Sequence of chain 2.A:
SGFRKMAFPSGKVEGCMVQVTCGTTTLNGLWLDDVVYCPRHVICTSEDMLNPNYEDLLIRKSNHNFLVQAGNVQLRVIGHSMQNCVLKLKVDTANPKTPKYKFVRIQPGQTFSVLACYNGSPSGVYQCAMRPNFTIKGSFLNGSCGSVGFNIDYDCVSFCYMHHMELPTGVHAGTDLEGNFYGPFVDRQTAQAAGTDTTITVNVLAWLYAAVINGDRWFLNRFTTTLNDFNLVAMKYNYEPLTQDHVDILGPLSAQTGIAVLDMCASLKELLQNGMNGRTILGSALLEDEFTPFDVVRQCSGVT

This protein binds this small molecule.
Small molecule (SMILES): Cc1ccncc1NC(=O)Cc1cccc(O)c1

Sequence of chain 1.A:
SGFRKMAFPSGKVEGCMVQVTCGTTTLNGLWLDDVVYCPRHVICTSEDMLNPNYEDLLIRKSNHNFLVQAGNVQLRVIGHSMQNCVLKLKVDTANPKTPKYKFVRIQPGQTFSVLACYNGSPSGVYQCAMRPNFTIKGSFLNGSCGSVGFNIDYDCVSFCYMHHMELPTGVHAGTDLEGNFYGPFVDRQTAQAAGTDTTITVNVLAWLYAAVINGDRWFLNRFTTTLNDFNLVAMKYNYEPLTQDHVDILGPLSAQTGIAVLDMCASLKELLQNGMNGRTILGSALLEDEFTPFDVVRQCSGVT

Binding-site contacts:
Ligand atom O contacts residue MET165 of chain 2.A at 3.4 Å.
Ligand atom C4 contacts residue GLU166 of chain 2.A at 3.8 Å.
Ligand atom C11 contacts residue MET49 of chain 2.A at 3.4 Å (hydrophobic).
Ligand atom O contacts residue GLU166 of chain 2.A at 3.1 Å (salt-bridge).
Ligand atom N contacts residue SER144 of chain 2.A at 3.8 Å.
Ligand atom C12 contacts residue MET49 of chain 2.A at 3.6 Å (hydrophobic).
Ligand atom C2 contacts residue ASN142 of chain 2.A at 3.6 Å.
Ligand atom C5 contacts residue CYS145 of chain 2.A at 4.0 Å (hydrophobic).
Ligand atom C11 contacts residue ARG188 of chain 2.A at 3.6 Å.
Ligand atom N contacts residue GLU166 of chain 2.A at 3.6 Å.
Ligand atom C10 contacts residue MET165 of chain 2.A at 3.6 Å (hydrophobic).
Ligand atom C9 contacts residue MET165 of chain 2.A at 3.8 Å (hydrophobic).
Ligand atom C3 contacts residue GLU166 of chain 2.A at 3.5 Å.
Ligand atom N contacts residue HIS163 of chain 2.A at 2.8 Å (h-bond).
Ligand atom C2 contacts residue PHE140 of chain 2.A at 3.8 Å (hydrophobic).
Ligand atom O1 contacts residue ARG188 of chain 2.A at 3.7 Å.
Ligand atom C11 contacts residue ASP187 of chain 2.A at 4.0 Å.
Ligand atom O contacts residue HIS164 of chain 2.A at 3.9 Å.
Ligand atom C7 contacts residue HIS41 of chain 2.A at 4.0 Å.
Ligand atom C2 contacts residue LEU141 of chain 2.A at 3.5 Å (hydrophobic).
Ligand atom C contacts residue ASN142 of chain 2.A at 3.9 Å.
Ligand atom N1 contacts residue CYS145 of chain 2.A at 3.6 Å.
Ligand atom C10 contacts residue MET49 of chain 2.A at 3.7 Å (hydrophobic).
Ligand atom O1 contacts residue GLN189 of chain 2.A at 3.1 Å.
Ligand atom C4 contacts residue HIS163 of chain 2.A at 3.3 Å.
Ligand atom C contacts residue GLU166 of chain 2.A at 3.6 Å.
Ligand atom C1 contacts residue GLU166 of chain 2.A at 3.7 Å.
Ligand atom C11 contacts residue MET165 of chain 2.A at 3.8 Å (hydrophobic).
Ligand atom C2 contacts residue GLU166 of chain 2.A at 3.5 Å.
Ligand atom O1 contacts residue MET49 of chain 2.A at 3.7 Å.
Ligand atom C9 contacts residue HIS164 of chain 2.A at 3.3 Å.
Ligand atom C3 contacts residue HIS163 of chain 2.A at 3.9 Å.
Ligand atom C7 contacts residue HIS164 of chain 2.A at 4.0 Å.
Ligand atom C4 contacts residue CYS145 of chain 2.A at 3.7 Å (hydrophobic).
Ligand atom C3 contacts residue LEU141 of chain 2.A at 3.8 Å (hydrophobic).
Ligand atom C3 contacts residue PHE140 of chain 2.A at 3.2 Å (hydrophobic).
Ligand atom C1 contacts residue ASN142 of chain 2.A at 3.8 Å.
Ligand atom C9 contacts residue HIS41 of chain 2.A at 3.9 Å.
Ligand atom C6 contacts residue HIS164 of chain 2.A at 3.9 Å.
Ligand atom N contacts residue PHE140 of chain 2.A at 3.7 Å.